Binding-site contacts:
Ligand atom O9 contacts residue SER40 of chain 1.A at 2.6 Å (h-bond).
Ligand atom C3 contacts residue SER40 of chain 1.A at 3.8 Å.
Ligand atom O12 contacts residue PHE286 of chain 1.D at 4.1 Å.
Ligand atom O8 contacts residue HIS62 of chain 1.A at 3.3 Å (h-bond).
Ligand atom O8 contacts residue NAD1 of chain 1.G at 4.5 Å.
Ligand atom O8 contacts residue LEU119 of chain 1.A at 3.7 Å.
Ligand atom O10 contacts residue PHE294 of chain 1.A at 3.8 Å.
Ligand atom C2 contacts residue PHE294 of chain 1.A at 3.9 Å (hydrophobic).
Ligand atom O12 contacts residue PHE294 of chain 1.A at 3.5 Å.
Ligand atom O9 contacts residue ASP153 of chain 1.A at 3.3 Å (salt-bridge).
Ligand atom C2 contacts residue ZN1 of chain 1.F at 4.4 Å.
Ligand atom C4 contacts residue SER40 of chain 1.A at 4.2 Å.
Ligand atom C1 contacts residue ZN1 of chain 1.F at 3.0 Å.
Ligand atom O8 contacts residue ZN1 of chain 1.F at 3.2 Å.
Ligand atom O9 contacts residue HIS62 of chain 1.A at 3.2 Å (h-bond).
Ligand atom O9 contacts residue NAD1 of chain 1.G at 3.2 Å.
Ligand atom C3 contacts residue LEU119 of chain 1.A at 4.0 Å (hydrophobic).
Ligand atom C7 contacts residue PHE294 of chain 1.A at 3.8 Å (hydrophobic).
Ligand atom C1 contacts residue LEU119 of chain 1.A at 4.3 Å (hydrophobic).
Ligand atom C4 contacts residue ILE271 of chain 1.A at 4.4 Å (hydrophobic).
Ligand atom O9 contacts residue ZN1 of chain 1.F at 2.1 Å.
Ligand atom C2 contacts residue NAD1 of chain 1.G at 4.3 Å.
Ligand atom C1 contacts residue SER40 of chain 1.A at 3.4 Å.
Ligand atom O12 contacts residue ILE271 of chain 1.A at 4.0 Å.
Ligand atom C2 contacts residue SER40 of chain 1.A at 3.6 Å.
Ligand atom C5 contacts residue VAL44 of chain 1.A at 4.0 Å (hydrophobic).
Ligand atom O8 contacts residue ASP153 of chain 1.A at 3.5 Å (salt-bridge).
Ligand atom O9 contacts residue CYS38 of chain 1.A at 3.6 Å (h-bond).
Ligand atom C1 contacts residue NAD1 of chain 1.G at 3.9 Å.
Ligand atom C1 contacts residue HIS62 of chain 1.A at 3.6 Å.
Ligand atom C1 contacts residue ASP153 of chain 1.A at 3.8 Å.

Sequence of chain 1.A:
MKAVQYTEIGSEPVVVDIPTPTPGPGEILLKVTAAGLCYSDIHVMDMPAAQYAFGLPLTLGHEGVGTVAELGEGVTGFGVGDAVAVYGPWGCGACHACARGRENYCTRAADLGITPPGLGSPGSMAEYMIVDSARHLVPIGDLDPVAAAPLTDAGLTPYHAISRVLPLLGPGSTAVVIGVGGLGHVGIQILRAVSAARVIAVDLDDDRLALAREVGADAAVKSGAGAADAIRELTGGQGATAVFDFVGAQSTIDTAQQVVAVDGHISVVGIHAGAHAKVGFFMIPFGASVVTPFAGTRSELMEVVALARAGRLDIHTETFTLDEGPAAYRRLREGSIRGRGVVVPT

This protein binds this small molecule.
Small molecule (SMILES): C[C@@H](CCC(=O)O)C(=O)O

Sequence of chain 1.D:
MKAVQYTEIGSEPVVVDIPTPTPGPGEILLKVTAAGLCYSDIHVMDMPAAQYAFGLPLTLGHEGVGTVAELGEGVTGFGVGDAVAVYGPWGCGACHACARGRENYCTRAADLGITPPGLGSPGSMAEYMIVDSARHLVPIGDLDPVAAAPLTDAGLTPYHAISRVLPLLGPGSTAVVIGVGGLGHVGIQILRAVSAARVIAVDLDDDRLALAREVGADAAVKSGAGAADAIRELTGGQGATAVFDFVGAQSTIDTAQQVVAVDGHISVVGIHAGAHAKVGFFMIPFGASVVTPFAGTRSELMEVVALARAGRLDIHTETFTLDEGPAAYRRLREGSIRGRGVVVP